This protein binds this small molecule.
Small molecule (SMILES): CCCC(=O)O

Binding-site contacts:
Ligand atom C3 contacts residue PHE329 of chain 2.A at 4.2 Å (hydrophobic).
Ligand atom O2 contacts residue GLY116 of chain 2.A at 3.2 Å (h-bond).
Ligand atom O2 contacts residue GLY117 of chain 2.A at 2.7 Å (h-bond).
Ligand atom C1 contacts residue GLY117 of chain 2.A at 3.7 Å.
Ligand atom C2 contacts residue TRP231 of chain 2.A at 3.9 Å (hydrophobic).
Ligand atom C4 contacts residue SER198 of chain 2.A at 2.2 Å.
Ligand atom C2 contacts residue SER198 of chain 2.A at 4.0 Å.
Ligand atom O2 contacts residue SER198 of chain 2.A at 2.7 Å (h-bond).
Ligand atom C1 contacts residue LEU286 of chain 2.A at 3.9 Å (hydrophobic).
Ligand atom O1 contacts residue GOL1 of chain 2.O at 3.3 Å (h-bond).
Ligand atom C4 contacts residue ALA199 of chain 2.A at 3.9 Å (hydrophobic).
Ligand atom C2 contacts residue LEU286 of chain 2.A at 4.5 Å (hydrophobic).
Ligand atom O1 contacts residue GLY117 of chain 2.A at 3.8 Å.
Ligand atom O1 contacts residue HIS438 of chain 2.A at 3.4 Å (h-bond).
Ligand atom C4 contacts residue GLY117 of chain 2.A at 3.6 Å.
Ligand atom C3 contacts residue PHE398 of chain 2.A at 3.9 Å (hydrophobic).
Ligand atom O2 contacts residue ALA199 of chain 2.A at 2.9 Å (h-bond).
Ligand atom C4 contacts residue GOL1 of chain 2.O at 4.5 Å.
Ligand atom O1 contacts residue GLY116 of chain 2.A at 3.7 Å.
Ligand atom C3 contacts residue GLY117 of chain 2.A at 4.3 Å.
Ligand atom C3 contacts residue SER198 of chain 2.A at 2.9 Å.
Ligand atom C2 contacts residue GLY117 of chain 2.A at 3.8 Å.
Ligand atom C3 contacts residue HIS438 of chain 2.A at 3.9 Å.
Ligand atom O1 contacts residue SER198 of chain 2.A at 3.0 Å (h-bond).
Ligand atom C1 contacts residue VAL288 of chain 2.A at 4.2 Å (hydrophobic).
Ligand atom C4 contacts residue HIS438 of chain 2.A at 3.6 Å.
Ligand atom O2 contacts residue GLY115 of chain 2.A at 4.2 Å.
Ligand atom C4 contacts residue GLY116 of chain 2.A at 4.1 Å.

Sequence of chain 2.A:
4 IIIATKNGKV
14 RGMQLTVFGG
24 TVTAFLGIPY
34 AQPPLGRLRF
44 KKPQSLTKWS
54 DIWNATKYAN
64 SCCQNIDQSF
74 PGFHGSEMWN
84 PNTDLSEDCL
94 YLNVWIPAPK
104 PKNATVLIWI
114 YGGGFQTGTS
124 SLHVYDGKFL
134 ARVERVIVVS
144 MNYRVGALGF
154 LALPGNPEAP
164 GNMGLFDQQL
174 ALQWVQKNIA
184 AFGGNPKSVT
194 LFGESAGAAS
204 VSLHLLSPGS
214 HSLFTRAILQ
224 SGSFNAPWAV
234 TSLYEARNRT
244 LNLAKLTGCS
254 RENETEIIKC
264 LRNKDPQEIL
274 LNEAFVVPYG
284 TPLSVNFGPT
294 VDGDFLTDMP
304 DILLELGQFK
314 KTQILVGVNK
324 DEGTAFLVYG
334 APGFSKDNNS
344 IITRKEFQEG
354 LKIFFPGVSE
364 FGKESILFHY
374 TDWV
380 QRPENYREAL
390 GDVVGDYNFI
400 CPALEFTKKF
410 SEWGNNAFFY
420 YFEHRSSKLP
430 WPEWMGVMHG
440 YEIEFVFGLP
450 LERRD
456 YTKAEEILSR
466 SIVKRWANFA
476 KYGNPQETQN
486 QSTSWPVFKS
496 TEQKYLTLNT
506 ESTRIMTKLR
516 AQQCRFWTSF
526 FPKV